Sequence of chain 1.C:
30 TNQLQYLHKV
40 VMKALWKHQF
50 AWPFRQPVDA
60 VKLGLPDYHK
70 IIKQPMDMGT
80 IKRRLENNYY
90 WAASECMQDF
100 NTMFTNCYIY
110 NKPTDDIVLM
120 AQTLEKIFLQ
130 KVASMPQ

The small molecule below binds the protein below.
Small molecule (SMILES): C/C(O)=C1\C=C(c2ccccn2)c2cccc[n+]21

Binding-site contacts:
Ligand atom C4 contacts residue PRO52 of chain 1.C at 3.8 Å (hydrophobic).
Ligand atom C2 contacts residue ILE116 of chain 1.C at 3.9 Å (hydrophobic).
Ligand atom N1 contacts residue PRO52 of chain 1.C at 3.6 Å.
Ligand atom N2 contacts residue ILE116 of chain 1.C at 4.2 Å.
Ligand atom C8 contacts residue TRP51 of chain 1.C at 3.5 Å (hydrophobic).
Ligand atom C13 contacts residue LEU64 of chain 1.C at 4.3 Å (hydrophobic).
Ligand atom C1 contacts residue ILE116 of chain 1.C at 3.8 Å (hydrophobic).
Ligand atom C12 contacts residue LEU62 of chain 1.C at 4.2 Å (hydrophobic).
Ligand atom C7 contacts residue LEU62 of chain 1.C at 4.0 Å (hydrophobic).
Ligand atom C2 contacts residue ASN110 of chain 1.C at 3.7 Å.
Ligand atom C11 contacts residue LEU62 of chain 1.C at 4.0 Å (hydrophobic).
Ligand atom C1 contacts residue PRO52 of chain 1.C at 4.4 Å (hydrophobic).
Ligand atom C9 contacts residue LEU62 of chain 1.C at 4.1 Å (hydrophobic).
Ligand atom N1 contacts residue GLN55 of chain 1.C at 4.2 Å.
Ligand atom C1 contacts residue VAL57 of chain 1.C at 4.0 Å (hydrophobic).
Ligand atom C1 contacts residue CYS106 of chain 1.C at 4.4 Å (hydrophobic).
Ligand atom C10 contacts residue TRP51 of chain 1.C at 4.0 Å (hydrophobic).
Ligand atom C6 contacts residue PRO52 of chain 1.C at 4.3 Å (hydrophobic).
Ligand atom C3 contacts residue ILE116 of chain 1.C at 3.6 Å (hydrophobic).
Ligand atom C6 contacts residue LEU62 of chain 1.C at 4.0 Å (hydrophobic).
Ligand atom C14 contacts residue ASN110 of chain 1.C at 3.1 Å.
Ligand atom O contacts residue CYS106 of chain 1.C at 4.4 Å.
Ligand atom C14 contacts residue LEU64 of chain 1.C at 4.1 Å (hydrophobic).
Ligand atom C7 contacts residue TRP51 of chain 1.C at 4.3 Å (hydrophobic).
Ligand atom C4 contacts residue ILE116 of chain 1.C at 3.7 Å (hydrophobic).
Ligand atom C8 contacts residue LEU62 of chain 1.C at 4.0 Å (hydrophobic).
Ligand atom C1 contacts residue PHE53 of chain 1.C at 3.8 Å (hydrophobic).
Ligand atom C10 contacts residue LEU62 of chain 1.C at 4.3 Å (hydrophobic).
Ligand atom N1 contacts residue LEU62 of chain 1.C at 4.2 Å.
Ligand atom C10 contacts residue GLN55 of chain 1.C at 3.7 Å.
Ligand atom N2 contacts residue ASN110 of chain 1.C at 4.0 Å.
Ligand atom C10 contacts residue PRO52 of chain 1.C at 4.0 Å (hydrophobic).
Ligand atom C2 contacts residue VAL57 of chain 1.C at 4.1 Å (hydrophobic).
Ligand atom C15 contacts residue LEU64 of chain 1.C at 4.2 Å (hydrophobic).
Ligand atom C15 contacts residue ASN110 of chain 1.C at 2.8 Å.
Ligand atom C5 contacts residue LEU62 of chain 1.C at 3.9 Å (hydrophobic).
Ligand atom O contacts residue TYR67 of chain 1.C at 4.3 Å.
Ligand atom O contacts residue ASN110 of chain 1.C at 2.8 Å (h-bond).
Ligand atom C9 contacts residue TRP51 of chain 1.C at 3.4 Å (hydrophobic).
Ligand atom C5 contacts residue ILE116 of chain 1.C at 4.2 Å (hydrophobic).